Sequence of chain 1.A:
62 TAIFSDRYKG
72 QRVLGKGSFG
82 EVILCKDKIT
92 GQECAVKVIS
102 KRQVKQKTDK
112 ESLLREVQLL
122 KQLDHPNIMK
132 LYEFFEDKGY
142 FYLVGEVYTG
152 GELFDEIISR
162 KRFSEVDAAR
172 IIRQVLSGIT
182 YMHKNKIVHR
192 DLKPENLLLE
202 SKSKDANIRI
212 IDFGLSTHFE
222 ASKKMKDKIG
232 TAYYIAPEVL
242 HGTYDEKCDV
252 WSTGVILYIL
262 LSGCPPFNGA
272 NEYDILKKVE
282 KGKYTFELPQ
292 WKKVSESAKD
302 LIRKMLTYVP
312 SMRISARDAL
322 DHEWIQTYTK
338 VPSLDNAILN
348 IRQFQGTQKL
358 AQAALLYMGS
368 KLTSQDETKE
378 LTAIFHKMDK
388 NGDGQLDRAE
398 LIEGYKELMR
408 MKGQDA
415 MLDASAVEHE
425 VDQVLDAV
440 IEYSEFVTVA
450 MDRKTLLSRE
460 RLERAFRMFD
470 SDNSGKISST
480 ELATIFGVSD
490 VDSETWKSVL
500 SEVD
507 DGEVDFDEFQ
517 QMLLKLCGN

This protein binds this small molecule.
Small molecule (SMILES): NCCNc1cc(-c2ccnc(Nc3cccc(Cl)c3)n2)ccn1

Binding-site contacts:
Ligand atom CAD contacts residue LYS98 of chain 1.A at 4.0 Å.
Ligand atom NAI contacts residue VAL83 of chain 1.A at 4.0 Å.
Ligand atom CAR contacts residue GLY76 of chain 1.A at 3.9 Å.
Ligand atom C5 contacts residue LEU199 of chain 1.A at 3.8 Å (hydrophobic).
Ligand atom N3 contacts residue LEU199 of chain 1.A at 3.9 Å.
Ligand atom CAG contacts residue ILE212 of chain 1.A at 3.4 Å (hydrophobic).
Ligand atom C6 contacts residue TYR149 of chain 1.A at 3.5 Å (hydrophobic).
Ligand atom CAH contacts residue LYS98 of chain 1.A at 3.3 Å.
Ligand atom CAR contacts residue LEU75 of chain 1.A at 3.8 Å (hydrophobic).
Ligand atom C5 contacts residue MET130 of chain 1.A at 3.6 Å (hydrophobic).
Ligand atom NAX contacts residue ASP213 of chain 1.A at 4.0 Å.
Ligand atom NAO contacts residue LEU75 of chain 1.A at 3.7 Å.
Ligand atom NAI contacts residue ASP213 of chain 1.A at 3.1 Å (salt-bridge).
Ligand atom CAH contacts residue VAL83 of chain 1.A at 3.5 Å (hydrophobic).
Ligand atom CAD contacts residue ASP213 of chain 1.A at 3.8 Å.
Ligand atom NAC contacts residue ASP213 of chain 1.A at 3.9 Å.
Ligand atom CAF contacts residue VAL83 of chain 1.A at 3.8 Å (hydrophobic).
Ligand atom CAA contacts residue MET130 of chain 1.A at 4.0 Å (hydrophobic).
Ligand atom C6 contacts residue LEU199 of chain 1.A at 3.7 Å (hydrophobic).
Ligand atom CAG contacts residue VAL83 of chain 1.A at 3.7 Å (hydrophobic).
Ligand atom C6 contacts residue ALA96 of chain 1.A at 4.0 Å (hydrophobic).
Ligand atom NAI contacts residue LYS98 of chain 1.A at 2.9 Å (salt-bridge).
Ligand atom CAE contacts residue MET130 of chain 1.A at 3.5 Å (hydrophobic).
Ligand atom N1 contacts residue LEU199 of chain 1.A at 3.8 Å.
Ligand atom CAH contacts residue ASP213 of chain 1.A at 3.8 Å.
Ligand atom CLAV contacts residue GLU153 of chain 1.A at 4.0 Å.
Ligand atom N1 contacts residue TYR149 of chain 1.A at 3.4 Å (h-bond).
Ligand atom CAQ contacts residue LEU75 of chain 1.A at 3.8 Å (hydrophobic).
Ligand atom C2 contacts residue LEU199 of chain 1.A at 3.9 Å (hydrophobic).
Ligand atom CAB contacts residue ASP213 of chain 1.A at 3.2 Å.
Ligand atom CAP contacts residue LEU75 of chain 1.A at 3.9 Å (hydrophobic).
Ligand atom C5 contacts residue GLU147 of chain 1.A at 3.9 Å.
Ligand atom C6 contacts residue GLU147 of chain 1.A at 3.6 Å.
Ligand atom NAC contacts residue LYS98 of chain 1.A at 3.6 Å.
Ligand atom C4 contacts residue VAL83 of chain 1.A at 4.0 Å (hydrophobic).
Ligand atom C4 contacts residue LEU199 of chain 1.A at 3.9 Å (hydrophobic).
Ligand atom C5 contacts residue ALA96 of chain 1.A at 3.9 Å (hydrophobic).
Ligand atom N3 contacts residue VAL83 of chain 1.A at 3.6 Å.
Ligand atom CAH contacts residue ILE212 of chain 1.A at 3.5 Å (hydrophobic).
Ligand atom CLAV contacts residue GLY152 of chain 1.A at 3.9 Å.